A small-molecule ligand and the protein it binds are described below.
Small molecule (SMILES): Nc1ncnc2c1ncn2[C@@H]1O[C@H](CO[P](=O)(O)O[C@H]2[C@@H](O)[C@H](n3cnc4c(N)ncnc43)O[C@@H]2CO[P](=O)(O)O[C@H]2[C@@H](O)[C@H](n3cnc4c(N)ncnc43)O[C@@H]2COP(=O)(O)O)[C@@H](O)[C@H]1O

Binding-site contacts:
Ligand atom C2 contacts residue U1 of chain 4.C at 3.5 Å.
Ligand atom C2 contacts residue U2 of chain 4.C at 3.2 Å.
Ligand atom N1 contacts residue U1 of chain 4.C at 2.8 Å (h-bond).
Ligand atom N6 contacts residue U2 of chain 4.C at 4.2 Å.
Ligand atom N1 contacts residue U2 of chain 4.C at 3.5 Å (h-bond).
Ligand atom N1 contacts residue U3 of chain 4.C at 2.7 Å (h-bond).
Ligand atom C6 contacts residue U3 of chain 4.C at 3.3 Å.
Ligand atom C6 contacts residue U1 of chain 4.C at 3.6 Å.
Ligand atom N3 contacts residue U2 of chain 4.C at 3.7 Å.
Ligand atom C4 contacts residue U2 of chain 4.C at 4.3 Å.
Ligand atom N6 contacts residue U1 of chain 4.C at 2.8 Å (h-bond).
Ligand atom N3 contacts residue U3 of chain 4.C at 4.2 Å.
Ligand atom C2 contacts residue U3 of chain 4.C at 3.0 Å.
Ligand atom C6 contacts residue U2 of chain 4.C at 4.1 Å.
Ligand atom N6 contacts residue U3 of chain 4.C at 3.0 Å (h-bond).